Binding-site contacts:
Ligand atom C5 contacts residue ASN335 of chain 1.D at 3.4 Å.
Ligand atom C1 contacts residue ASN346 of chain 1.D at 1.5 Å.
Ligand atom C6 contacts residue ASN335 of chain 1.D at 3.4 Å.
Ligand atom C2 contacts residue ASN346 of chain 1.D at 2.9 Å.
Ligand atom C2 contacts residue GLN328 of chain 1.D at 3.2 Å.
Ligand atom O6 contacts residue ASN335 of chain 1.D at 2.7 Å (h-bond).
Ligand atom C3 contacts residue ASN335 of chain 1.D at 4.5 Å.
Ligand atom O3 contacts residue GLN328 of chain 1.D at 3.2 Å (h-bond).
Ligand atom O5 contacts residue ASN335 of chain 1.D at 2.8 Å (h-bond).
Ligand atom C1 contacts residue GLN328 of chain 1.D at 4.2 Å.
Ligand atom O7 contacts residue GLN328 of chain 1.D at 3.0 Å (h-bond).
Ligand atom C3 contacts residue ASN346 of chain 1.D at 4.0 Å.
Ligand atom O5 contacts residue ASN346 of chain 1.D at 1.9 Å (h-bond).
Ligand atom C8 contacts residue GLN328 of chain 1.D at 4.3 Å.
Ligand atom C4 contacts residue ASN346 of chain 1.D at 4.1 Å.
Ligand atom C7 contacts residue ASN346 of chain 1.D at 4.4 Å.
Ligand atom C2 contacts residue ASN335 of chain 1.D at 4.0 Å.
Ligand atom N2 contacts residue GLN328 of chain 1.D at 3.7 Å.
Ligand atom C7 contacts residue GLN328 of chain 1.D at 3.4 Å.
Ligand atom O7 contacts residue ASN346 of chain 1.D at 4.4 Å.
Ligand atom N2 contacts residue ASN346 of chain 1.D at 3.6 Å (h-bond).
Ligand atom C4 contacts residue GLN328 of chain 1.D at 4.2 Å.
Ligand atom C1 contacts residue ASN335 of chain 1.D at 3.6 Å.
Ligand atom C5 contacts residue ASN346 of chain 1.D at 3.2 Å.
Ligand atom C3 contacts residue GLN328 of chain 1.D at 3.7 Å.
Ligand atom C4 contacts residue ASN335 of chain 1.D at 3.7 Å.
Ligand atom C6 contacts residue ASN346 of chain 1.D at 4.1 Å.

Sequence of chain 1.D:
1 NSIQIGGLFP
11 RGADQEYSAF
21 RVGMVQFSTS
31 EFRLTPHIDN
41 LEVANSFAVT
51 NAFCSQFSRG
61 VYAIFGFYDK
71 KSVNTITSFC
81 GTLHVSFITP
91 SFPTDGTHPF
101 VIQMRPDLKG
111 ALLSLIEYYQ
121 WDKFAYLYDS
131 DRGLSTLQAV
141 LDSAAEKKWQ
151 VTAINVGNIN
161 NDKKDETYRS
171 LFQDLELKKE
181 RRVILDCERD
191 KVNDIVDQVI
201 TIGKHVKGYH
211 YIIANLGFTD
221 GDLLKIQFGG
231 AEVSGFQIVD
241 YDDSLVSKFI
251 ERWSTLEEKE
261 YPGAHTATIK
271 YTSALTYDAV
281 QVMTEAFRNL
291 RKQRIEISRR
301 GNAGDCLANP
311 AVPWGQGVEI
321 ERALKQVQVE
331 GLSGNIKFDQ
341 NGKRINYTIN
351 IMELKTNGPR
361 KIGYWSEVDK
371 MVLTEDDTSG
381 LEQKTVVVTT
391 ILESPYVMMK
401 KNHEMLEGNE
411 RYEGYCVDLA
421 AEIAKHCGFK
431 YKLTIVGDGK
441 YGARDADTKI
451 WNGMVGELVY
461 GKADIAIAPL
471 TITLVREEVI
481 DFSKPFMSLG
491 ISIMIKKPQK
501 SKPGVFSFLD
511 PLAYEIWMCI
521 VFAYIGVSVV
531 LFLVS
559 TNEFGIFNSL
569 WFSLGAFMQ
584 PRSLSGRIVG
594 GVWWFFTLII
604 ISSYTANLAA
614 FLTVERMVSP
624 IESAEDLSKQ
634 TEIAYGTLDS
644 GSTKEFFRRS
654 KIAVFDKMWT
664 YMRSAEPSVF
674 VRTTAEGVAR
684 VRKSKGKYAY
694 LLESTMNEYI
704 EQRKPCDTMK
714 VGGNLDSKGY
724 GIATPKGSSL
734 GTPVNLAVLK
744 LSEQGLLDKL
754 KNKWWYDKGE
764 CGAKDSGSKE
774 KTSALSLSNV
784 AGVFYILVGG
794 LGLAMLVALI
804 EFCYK

A small-molecule ligand and the protein it binds are described below.
Small molecule (SMILES): CC(=O)N[C@@H]1[C@@H](O)[C@H](O)[C@@H](CO)O[C@H]1O